This small molecule binds to this protein.
Small molecule (SMILES): CO[C@H]1C[C@@H]2CC[C@@H](C)[C@@](O)(O2)C(=O)C(=O)N2CCCC[C@H]2C(=O)O[C@H]([C@H](C)C[C@@H]2CC[C@@H](O)[C@H](OC)C2)CC(=O)[C@H](C)/C=C(\C)[C@@H](O)[C@@H](OC)C(=O)[C@H](C)C[C@H](C)/C=C/C=CC=C1C

Sequence of chain 1.B:
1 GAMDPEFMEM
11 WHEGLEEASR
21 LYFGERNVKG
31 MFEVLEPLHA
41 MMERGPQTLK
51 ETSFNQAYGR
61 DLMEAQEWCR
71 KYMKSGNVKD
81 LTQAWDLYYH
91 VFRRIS

Sequence of chain 1.A:
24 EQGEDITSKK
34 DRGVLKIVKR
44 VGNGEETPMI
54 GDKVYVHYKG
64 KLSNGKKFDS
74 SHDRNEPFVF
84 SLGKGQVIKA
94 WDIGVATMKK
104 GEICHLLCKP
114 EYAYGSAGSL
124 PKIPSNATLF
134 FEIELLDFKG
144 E

Binding-site contacts:
Ligand atom C43 contacts residue ILE126 of chain 1.A at 3.5 Å (hydrophobic).
Ligand atom O4 contacts residue PHE71 of chain 1.A at 3.4 Å.
Ligand atom O11 contacts residue PHE81 of chain 1.A at 3.4 Å.
Ligand atom O4 contacts residue ASP72 of chain 1.A at 3.2 Å (salt-bridge).
Ligand atom C27 contacts residue SER19 of chain 1.B at 3.5 Å.
Ligand atom O2 contacts residue VAL90 of chain 1.A at 3.2 Å.
Ligand atom C15 contacts residue ARG77 of chain 1.A at 3.5 Å.
Ligand atom O11 contacts residue VAL90 of chain 1.A at 3.6 Å.
Ligand atom O3 contacts residue TYR117 of chain 1.A at 2.6 Å (h-bond).
Ligand atom C41 contacts residue VAL90 of chain 1.A at 3.6 Å (hydrophobic).
Ligand atom C1 contacts residue TYR117 of chain 1.A at 3.2 Å (hydrophobic).
Ligand atom C30 contacts residue GLN89 of chain 1.A at 3.4 Å.
Ligand atom O6 contacts residue ASP72 of chain 1.A at 2.7 Å (salt-bridge).
Ligand atom C50 contacts residue THR82 of chain 1.B at 3.5 Å.
Ligand atom C40 contacts residue GLY88 of chain 1.A at 3.5 Å.
Ligand atom C8 contacts residue TYR117 of chain 1.A at 3.3 Å (hydrophobic).
Ligand atom C49 contacts residue TYR117 of chain 1.A at 3.3 Å (hydrophobic).
Ligand atom C47 contacts residue PHE23 of chain 1.B at 3.5 Å (hydrophobic).
Ligand atom C51 contacts residue SER19 of chain 1.B at 3.4 Å.
Ligand atom O7 contacts residue ARG77 of chain 1.A at 3.1 Å (salt-bridge).
Ligand atom O1 contacts residue TYR117 of chain 1.A at 3.4 Å (h-bond).
Ligand atom C35 contacts residue TYR117 of chain 1.A at 3.4 Å (hydrophobic).
Ligand atom O13 contacts residue GLY88 of chain 1.A at 2.7 Å (h-bond).
Ligand atom C2 contacts residue TYR117 of chain 1.A at 3.3 Å (hydrophobic).
Ligand atom C45 contacts residue LEU15 of chain 1.B at 3.6 Å (hydrophobic).
Ligand atom O2 contacts residue TYR117 of chain 1.A at 3.6 Å.
Ligand atom C24 contacts residue SER19 of chain 1.B at 3.5 Å.
Ligand atom C41 contacts residue GLY88 of chain 1.A at 3.6 Å.
Ligand atom O10 contacts residue GLN89 of chain 1.A at 2.7 Å (h-bond).
Ligand atom O2 contacts residue ILE91 of chain 1.A at 2.9 Å (h-bond).
Ligand atom C45 contacts residue PHE92 of chain 1.B at 3.5 Å (hydrophobic).
Ligand atom O7 contacts residue ASP86 of chain 1.B at 3.6 Å (salt-bridge).
Ligand atom O5 contacts residue ASP72 of chain 1.A at 3.5 Å (salt-bridge).
Ligand atom C50 contacts residue ASP86 of chain 1.B at 3.1 Å.
Ligand atom C37 contacts residue GLN89 of chain 1.A at 3.6 Å.
Ligand atom C3 contacts residue TRP94 of chain 1.A at 3.5 Å (hydrophobic).
Ligand atom O4 contacts residue TYR61 of chain 1.A at 3.5 Å.
Ligand atom C44 contacts residue ARG77 of chain 1.A at 3.6 Å.
Ligand atom C5 contacts residue TYR61 of chain 1.A at 3.6 Å (hydrophobic).
Ligand atom C10 contacts residue ASP72 of chain 1.A at 3.5 Å.